Binding-site contacts:
Ligand atom CAS contacts residue TYR62 of chain 1.B at 3.8 Å (hydrophobic).
Ligand atom CAG contacts residue TRP221 of chain 1.B at 3.6 Å (hydrophobic).
Ligand atom NAL contacts residue MN1 of chain 1.H at 2.5 Å.
Ligand atom OAB contacts residue ASP108 of chain 1.B at 3.2 Å (salt-bridge).
Ligand atom NAL contacts residue MN1 of chain 1.I at 2.8 Å.
Ligand atom FAE contacts residue CYS59 of chain 1.B at 3.6 Å.
Ligand atom CAI contacts residue TYR62 of chain 1.B at 3.5 Å (hydrophobic).
Ligand atom CAG contacts residue HIS63 of chain 1.B at 3.7 Å.
Ligand atom NAK contacts residue HIS178 of chain 1.B at 3.4 Å (h-bond).
Ligand atom OAA contacts residue ASP108 of chain 1.B at 3.5 Å (salt-bridge).
Ligand atom CAG contacts residue TYR62 of chain 1.B at 3.7 Å (hydrophobic).
Ligand atom NAL contacts residue GLU235 of chain 1.B at 3.8 Å.
Ligand atom OAB contacts residue MN1 of chain 1.I at 2.1 Å.
Ligand atom OAA contacts residue GLU204 of chain 1.B at 3.7 Å.
Ligand atom OAB contacts residue MN1 of chain 1.H at 1.9 Å.
Ligand atom FAE contacts residue TYR65 of chain 1.B at 3.1 Å.
Ligand atom FAC contacts residue TYR65 of chain 1.B at 3.7 Å.
Ligand atom CAJ contacts residue ASP97 of chain 1.B at 3.4 Å.
Ligand atom OAB contacts residue ASP97 of chain 1.B at 3.2 Å (salt-bridge).
Ligand atom OAB contacts residue GLU235 of chain 1.B at 2.7 Å (salt-bridge).
Ligand atom FAD contacts residue PHE177 of chain 1.B at 3.6 Å.
Ligand atom CAR contacts residue TYR62 of chain 1.B at 3.6 Å (hydrophobic).
Ligand atom FAC contacts residue CYS70 of chain 1.B at 3.3 Å.
Ligand atom FAD contacts residue TYR62 of chain 1.B at 3.8 Å.
Ligand atom CAN contacts residue HIS178 of chain 1.B at 3.7 Å.
Ligand atom OAA contacts residue HIS171 of chain 1.B at 3.1 Å (h-bond).
Ligand atom CAN contacts residue MN1 of chain 1.I at 2.9 Å.
Ligand atom FAD contacts residue CYS59 of chain 1.B at 3.7 Å.
Ligand atom OAA contacts residue MN1 of chain 1.I at 2.4 Å.
Ligand atom CAI contacts residue TRP221 of chain 1.B at 3.5 Å (hydrophobic).
Ligand atom CAN contacts residue MN1 of chain 1.H at 3.6 Å.
Ligand atom OAA contacts residue PHE177 of chain 1.B at 3.8 Å.
Ligand atom OAB contacts residue GLU204 of chain 1.B at 3.0 Å (salt-bridge).
Ligand atom NAL contacts residue GLU204 of chain 1.B at 3.4 Å (salt-bridge).
Ligand atom OAM contacts residue HIS79 of chain 1.B at 3.5 Å (h-bond).
Ligand atom FAE contacts residue TYR62 of chain 1.B at 3.5 Å.
Ligand atom OAA contacts residue HIS178 of chain 1.B at 2.8 Å (h-bond).
Ligand atom CAQ contacts residue HIS79 of chain 1.B at 3.6 Å.
Ligand atom CAP contacts residue HIS79 of chain 1.B at 3.8 Å.
Ligand atom NAL contacts residue ASP97 of chain 1.B at 2.9 Å (salt-bridge).

The small molecule below binds the protein below.
Small molecule (SMILES): O=C(NO)c1coc(-c2ccccc2C(F)(F)F)n1

Sequence of chain 1.B:
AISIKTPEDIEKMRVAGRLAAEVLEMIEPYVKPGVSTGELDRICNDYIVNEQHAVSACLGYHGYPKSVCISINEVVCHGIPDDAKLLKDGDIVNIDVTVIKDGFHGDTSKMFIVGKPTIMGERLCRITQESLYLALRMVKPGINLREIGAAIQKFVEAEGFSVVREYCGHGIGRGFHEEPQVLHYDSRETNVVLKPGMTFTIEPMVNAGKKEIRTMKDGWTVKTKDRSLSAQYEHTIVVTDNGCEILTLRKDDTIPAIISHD